Sequence of chain 2.A:
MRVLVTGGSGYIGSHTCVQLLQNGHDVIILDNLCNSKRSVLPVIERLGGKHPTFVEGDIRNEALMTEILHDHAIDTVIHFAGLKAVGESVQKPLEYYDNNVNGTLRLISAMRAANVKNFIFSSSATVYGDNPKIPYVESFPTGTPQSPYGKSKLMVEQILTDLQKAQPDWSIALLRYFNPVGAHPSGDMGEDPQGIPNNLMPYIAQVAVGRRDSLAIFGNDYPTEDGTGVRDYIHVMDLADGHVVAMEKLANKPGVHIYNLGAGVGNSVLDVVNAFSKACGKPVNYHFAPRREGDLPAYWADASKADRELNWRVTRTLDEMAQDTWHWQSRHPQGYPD

A small-molecule ligand and the protein it binds are described below.
Small molecule (SMILES): O=c1ccn([C@@H]2O[C@H](CO[P](=O)(O)O[P](=O)(O)O[C@H]3O[C@H](CO)[C@@H](F)[C@H](O)[C@H]3O)[C@@H](O)[C@H]2O)c(=O)[nH]1

Binding-site contacts:
Ligand atom O3D contacts residue GLY229 of chain 2.A at 3.6 Å.
Ligand atom O2A contacts residue LEU200 of chain 2.A at 2.8 Å (h-bond).
Ligand atom C2 contacts residue PHE218 of chain 2.A at 3.3 Å (hydrophobic).
Ligand atom C2D contacts residue ARG292 of chain 2.A at 3.4 Å.
Ligand atom O1B contacts residue ASN179 of chain 2.A at 2.9 Å (h-bond).
Ligand atom PB contacts residue ASN179 of chain 2.A at 3.4 Å.
Ligand atom C4 contacts residue PHE218 of chain 2.A at 3.1 Å (hydrophobic).
Ligand atom F4' contacts residue THR126 of chain 2.A at 3.0 Å.
Ligand atom O6' contacts residue VAL86 of chain 2.A at 3.7 Å.
Ligand atom O2D contacts residue ASP295 of chain 2.A at 2.6 Å (salt-bridge).
Ligand atom O5' contacts residue TYR299 of chain 2.A at 3.2 Å (h-bond).
Ligand atom N1 contacts residue PHE218 of chain 2.A at 3.7 Å.
Ligand atom O1A contacts residue ARG292 of chain 2.A at 2.9 Å (salt-bridge).
Ligand atom O1A contacts residue ASN199 of chain 2.A at 3.5 Å (h-bond).
Ligand atom N3 contacts residue PHE218 of chain 2.A at 3.2 Å.
Ligand atom C5 contacts residue LEU200 of chain 2.A at 3.6 Å (hydrophobic).
Ligand atom O5D contacts residue ARG292 of chain 2.A at 3.4 Å (salt-bridge).
Ligand atom O3' contacts residue SER124 of chain 2.A at 3.3 Å (h-bond).
Ligand atom O1A contacts residue ASN198 of chain 2.A at 3.4 Å (h-bond).
Ligand atom C1' contacts residue TYR299 of chain 2.A at 3.1 Å (hydrophobic).
Ligand atom O2A contacts residue ASN199 of chain 2.A at 3.3 Å.
Ligand atom O2 contacts residue ALA216 of chain 2.A at 3.3 Å (h-bond).
Ligand atom O2B contacts residue ARG292 of chain 2.A at 2.9 Å (salt-bridge).
Ligand atom O3A contacts residue ASN179 of chain 2.A at 3.0 Å (h-bond).
Ligand atom O4 contacts residue PHE218 of chain 2.A at 3.3 Å.
Ligand atom O2 contacts residue PHE218 of chain 2.A at 2.9 Å (h-bond).
Ligand atom C5 contacts residue PHE218 of chain 2.A at 3.6 Å (hydrophobic).
Ligand atom O1B contacts residue ARG231 of chain 2.A at 2.8 Å (salt-bridge).
Ligand atom O2' contacts residue PHE178 of chain 2.A at 3.2 Å (h-bond).
Ligand atom O2 contacts residue ILE217 of chain 2.A at 3.4 Å.
Ligand atom C2D contacts residue ASP295 of chain 2.A at 3.6 Å.
Ligand atom C6 contacts residue LEU200 of chain 2.A at 3.6 Å (hydrophobic).
Ligand atom N3 contacts residue ALA216 of chain 2.A at 2.8 Å (h-bond).
Ligand atom PA contacts residue ASN199 of chain 2.A at 3.7 Å.
Ligand atom O3' contacts residue TYR149 of chain 2.A at 3.6 Å.
Ligand atom C2 contacts residue ALA216 of chain 2.A at 3.5 Å (hydrophobic).
Ligand atom N3 contacts residue LEU215 of chain 2.A at 3.7 Å.
Ligand atom C4D contacts residue TYR233 of chain 2.A at 3.5 Å (hydrophobic).
Ligand atom C5D contacts residue TYR233 of chain 2.A at 3.4 Å (hydrophobic).
Ligand atom O4' contacts residue LEU200 of chain 2.A at 3.5 Å.